Sequence of chain 1.F:
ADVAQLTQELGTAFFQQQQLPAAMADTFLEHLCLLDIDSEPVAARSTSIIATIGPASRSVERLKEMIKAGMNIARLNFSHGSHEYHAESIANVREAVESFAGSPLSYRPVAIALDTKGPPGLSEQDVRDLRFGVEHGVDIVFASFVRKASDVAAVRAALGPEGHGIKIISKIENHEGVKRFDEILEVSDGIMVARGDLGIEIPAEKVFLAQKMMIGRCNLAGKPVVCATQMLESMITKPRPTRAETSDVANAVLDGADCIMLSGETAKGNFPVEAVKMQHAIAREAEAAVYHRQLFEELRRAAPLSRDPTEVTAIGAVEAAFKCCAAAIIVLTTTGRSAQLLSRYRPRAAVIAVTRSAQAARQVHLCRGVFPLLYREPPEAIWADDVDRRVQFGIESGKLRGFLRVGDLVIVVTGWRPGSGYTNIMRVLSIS

Binding-site contacts:
Ligand atom P2 contacts residue THR348 of chain 1.F at 3.6 Å.
Ligand atom O3 contacts residue TRP398 of chain 1.F at 3.8 Å.
Ligand atom O3 contacts residue ARG432 of chain 1.F at 2.8 Å (salt-bridge).
Ligand atom O5P contacts residue THR350 of chain 1.F at 2.7 Å (h-bond).
Ligand atom O3P contacts residue ARG405 of chain 1.F at 3.0 Å (salt-bridge).
Ligand atom O5 contacts residue LEU347 of chain 1.F at 3.6 Å.
Ligand atom O6P contacts residue THR348 of chain 1.F at 2.5 Å (h-bond).
Ligand atom O4 contacts residue THR438 of chain 1.F at 3.5 Å (h-bond).
Ligand atom O5P contacts residue THR348 of chain 1.F at 3.8 Å.
Ligand atom O4P contacts residue GLY436 of chain 1.F at 3.0 Å (h-bond).
Ligand atom C3 contacts residue ARG432 of chain 1.F at 3.5 Å.
Ligand atom P1 contacts residue ARG405 of chain 1.F at 3.7 Å.
Ligand atom O4P contacts residue SER435 of chain 1.F at 3.7 Å.
Ligand atom O1P contacts residue GLY434 of chain 1.F at 3.0 Å (h-bond).
Ligand atom C3 contacts residue GLY434 of chain 1.F at 3.5 Å.
Ligand atom O2 contacts residue GLY430 of chain 1.F at 3.3 Å (h-bond).
Ligand atom O6 contacts residue THR348 of chain 1.F at 3.6 Å.
Ligand atom C5 contacts residue GLY434 of chain 1.F at 3.5 Å.
Ligand atom O3 contacts residue GLY430 of chain 1.F at 3.0 Å.
Ligand atom O1 contacts residue GLY434 of chain 1.F at 3.7 Å.
Ligand atom O4 contacts residue TYR437 of chain 1.F at 2.8 Å (h-bond).
Ligand atom O6P contacts residue SER353 of chain 1.F at 2.8 Å (h-bond).
Ligand atom O2P contacts residue ARG405 of chain 1.F at 2.5 Å (salt-bridge).
Ligand atom O3P contacts residue TRP398 of chain 1.F at 2.8 Å (h-bond).
Ligand atom P2 contacts residue SER435 of chain 1.F at 3.7 Å.
Ligand atom P2 contacts residue THR349 of chain 1.F at 3.7 Å.
Ligand atom O5P contacts residue THR349 of chain 1.F at 3.3 Å (h-bond).
Ligand atom O6P contacts residue ARG352 of chain 1.F at 3.8 Å.
Ligand atom O4P contacts residue SER353 of chain 1.F at 3.6 Å.
Ligand atom O4 contacts residue SER435 of chain 1.F at 3.8 Å.
Ligand atom O4 contacts residue GLY434 of chain 1.F at 2.5 Å (h-bond).
Ligand atom O4 contacts residue GLY436 of chain 1.F at 3.6 Å.
Ligand atom C6 contacts residue LEU347 of chain 1.F at 3.4 Å (hydrophobic).
Ligand atom P2 contacts residue SER353 of chain 1.F at 3.7 Å.
Ligand atom O2 contacts residue LEU347 of chain 1.F at 3.5 Å.
Ligand atom O5P contacts residue SER435 of chain 1.F at 2.7 Å (h-bond).
Ligand atom C6 contacts residue THR438 of chain 1.F at 3.5 Å.
Ligand atom C6 contacts residue SER353 of chain 1.F at 3.8 Å.
Ligand atom C4 contacts residue GLY434 of chain 1.F at 3.3 Å.
Ligand atom O6 contacts residue THR349 of chain 1.F at 3.1 Å (h-bond).

The protein below binds the small molecule below.
Small molecule (SMILES): O=P(O)(O)OC[C@H]1O[C@](O)(COP(=O)(O)O)[C@@H](O)[C@@H]1O